Binding-site contacts:
Ligand atom C2 contacts residue ASN39 of chain 1.I at 2.4 Å.
Ligand atom N2 contacts residue ASN39 of chain 1.I at 3.0 Å (h-bond).
Ligand atom C8 contacts residue ASN39 of chain 1.I at 4.4 Å.
Ligand atom O5 contacts residue ASN39 of chain 1.I at 2.4 Å (h-bond).
Ligand atom C5 contacts residue ASN39 of chain 1.I at 3.7 Å.
Ligand atom C4 contacts residue ASN39 of chain 1.I at 4.2 Å.
Ligand atom C7 contacts residue ASN39 of chain 1.I at 3.1 Å.
Ligand atom C3 contacts residue ASN39 of chain 1.I at 3.8 Å.
Ligand atom C1 contacts residue ASN39 of chain 1.I at 1.5 Å.
Ligand atom O7 contacts residue ASN39 of chain 1.I at 2.7 Å (h-bond).

Sequence of chain 1.I:
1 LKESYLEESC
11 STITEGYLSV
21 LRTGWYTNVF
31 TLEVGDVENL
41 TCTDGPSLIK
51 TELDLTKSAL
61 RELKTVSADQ

This small molecule binds to this protein.
Small molecule (SMILES): CC(=O)N[C@@H]1[C@@H](O)[C@H](O)[C@@H](CO)O[C@H]1O